Binding-site contacts:
Ligand atom C7 contacts residue LEU227 of chain 3.A at 4.1 Å (hydrophobic).
Ligand atom C1 contacts residue TYR234 of chain 3.A at 3.7 Å (hydrophobic).
Ligand atom C8 contacts residue THR190 of chain 3.A at 3.4 Å.
Ligand atom C2 contacts residue ASN230 of chain 3.A at 2.5 Å.
Ligand atom C3 contacts residue ASN230 of chain 3.A at 3.8 Å.
Ligand atom C5 contacts residue TYR234 of chain 3.A at 3.6 Å (hydrophobic).
Ligand atom O5 contacts residue TYR234 of chain 3.A at 3.4 Å.
Ligand atom C4 contacts residue ASN230 of chain 3.A at 4.2 Å.
Ligand atom O7 contacts residue LEU227 of chain 3.A at 3.6 Å.
Ligand atom C6 contacts residue TYR234 of chain 3.A at 3.7 Å (hydrophobic).
Ligand atom N2 contacts residue ASN230 of chain 3.A at 2.9 Å (h-bond).
Ligand atom O7 contacts residue THR189 of chain 3.A at 4.3 Å.
Ligand atom C5 contacts residue ASN230 of chain 3.A at 3.7 Å.
Ligand atom C1 contacts residue ASN230 of chain 3.A at 1.4 Å.
Ligand atom O7 contacts residue ASN230 of chain 3.A at 4.0 Å.
Ligand atom C8 contacts residue LEU227 of chain 3.A at 4.0 Å (hydrophobic).
Ligand atom O5 contacts residue ASN230 of chain 3.A at 2.4 Å (h-bond).
Ligand atom C7 contacts residue ASN230 of chain 3.A at 3.7 Å.

Sequence of chain 3.A:
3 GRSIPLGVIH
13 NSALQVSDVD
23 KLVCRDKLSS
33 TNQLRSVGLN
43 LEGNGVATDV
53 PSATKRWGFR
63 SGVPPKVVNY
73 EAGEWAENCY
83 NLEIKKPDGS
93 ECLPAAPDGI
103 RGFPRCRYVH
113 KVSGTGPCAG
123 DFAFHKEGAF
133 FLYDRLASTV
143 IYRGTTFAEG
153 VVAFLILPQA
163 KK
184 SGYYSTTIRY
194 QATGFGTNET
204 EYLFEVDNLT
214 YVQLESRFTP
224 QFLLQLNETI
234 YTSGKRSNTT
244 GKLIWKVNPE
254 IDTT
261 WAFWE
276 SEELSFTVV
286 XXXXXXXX

A protein and the small-molecule ligand that binds it are described below.
Small molecule (SMILES): CC(=O)N[C@@H]1[C@@H](O)[C@H](O)[C@@H](CO)O[C@H]1O